Sequence of chain 1.B:
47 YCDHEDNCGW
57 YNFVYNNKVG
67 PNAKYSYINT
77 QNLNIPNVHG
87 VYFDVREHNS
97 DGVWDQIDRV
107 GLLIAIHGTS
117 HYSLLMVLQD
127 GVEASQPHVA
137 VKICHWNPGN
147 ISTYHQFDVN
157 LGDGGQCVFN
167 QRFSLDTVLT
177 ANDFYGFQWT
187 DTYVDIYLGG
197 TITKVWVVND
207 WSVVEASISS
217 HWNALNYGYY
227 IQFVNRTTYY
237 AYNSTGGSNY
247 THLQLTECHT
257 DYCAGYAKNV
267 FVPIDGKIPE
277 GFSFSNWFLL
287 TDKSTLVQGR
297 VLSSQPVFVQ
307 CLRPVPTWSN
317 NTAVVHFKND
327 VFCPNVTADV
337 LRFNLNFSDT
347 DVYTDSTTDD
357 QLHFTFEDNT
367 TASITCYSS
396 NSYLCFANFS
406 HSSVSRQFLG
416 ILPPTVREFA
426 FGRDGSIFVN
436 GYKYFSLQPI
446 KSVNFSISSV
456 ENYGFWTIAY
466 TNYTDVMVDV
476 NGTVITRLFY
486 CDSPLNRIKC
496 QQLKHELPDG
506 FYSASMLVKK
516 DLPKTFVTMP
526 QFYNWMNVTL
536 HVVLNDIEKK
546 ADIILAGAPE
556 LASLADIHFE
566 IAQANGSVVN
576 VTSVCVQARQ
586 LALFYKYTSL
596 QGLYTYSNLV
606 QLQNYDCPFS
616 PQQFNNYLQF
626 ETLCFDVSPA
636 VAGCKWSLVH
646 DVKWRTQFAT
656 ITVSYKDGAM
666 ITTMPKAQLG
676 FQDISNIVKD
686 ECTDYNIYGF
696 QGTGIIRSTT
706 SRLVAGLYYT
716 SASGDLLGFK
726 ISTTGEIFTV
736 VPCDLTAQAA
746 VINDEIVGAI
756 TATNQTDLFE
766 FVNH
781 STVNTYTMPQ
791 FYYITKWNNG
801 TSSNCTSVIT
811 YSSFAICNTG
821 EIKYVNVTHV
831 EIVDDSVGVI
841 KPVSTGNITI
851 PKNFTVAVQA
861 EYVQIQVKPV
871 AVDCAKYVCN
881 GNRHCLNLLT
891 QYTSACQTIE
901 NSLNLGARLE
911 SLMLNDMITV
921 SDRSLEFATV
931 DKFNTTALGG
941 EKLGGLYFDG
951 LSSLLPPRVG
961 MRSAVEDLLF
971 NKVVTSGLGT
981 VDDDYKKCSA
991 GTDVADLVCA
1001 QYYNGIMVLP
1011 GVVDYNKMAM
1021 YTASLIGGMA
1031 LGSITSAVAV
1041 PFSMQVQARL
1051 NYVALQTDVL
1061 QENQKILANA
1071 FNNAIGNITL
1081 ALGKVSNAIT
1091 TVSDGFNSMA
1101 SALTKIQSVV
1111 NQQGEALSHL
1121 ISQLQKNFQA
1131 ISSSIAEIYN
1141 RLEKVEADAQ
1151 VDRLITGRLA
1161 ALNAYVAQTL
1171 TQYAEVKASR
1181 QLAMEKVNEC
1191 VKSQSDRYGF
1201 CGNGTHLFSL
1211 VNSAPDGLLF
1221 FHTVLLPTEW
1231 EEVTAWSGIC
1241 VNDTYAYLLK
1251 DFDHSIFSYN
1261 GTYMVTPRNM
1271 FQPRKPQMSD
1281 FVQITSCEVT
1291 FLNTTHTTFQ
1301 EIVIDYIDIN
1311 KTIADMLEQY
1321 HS

Binding-site contacts:
Ligand atom O4 contacts residue SER281 of chain 1.B at 3.1 Å (h-bond).
Ligand atom O7 contacts residue PHE460 of chain 1.B at 4.3 Å.
Ligand atom C4 contacts residue TYR71 of chain 1.B at 3.8 Å (hydrophobic).
Ligand atom O7 contacts residue ASN282 of chain 1.B at 4.4 Å.
Ligand atom C1 contacts residue ASN282 of chain 1.B at 4.2 Å.
Ligand atom N2 contacts residue ASN282 of chain 1.B at 3.3 Å (h-bond).
Ligand atom O3 contacts residue TYR71 of chain 1.B at 3.2 Å.
Ligand atom C7 contacts residue ASN342 of chain 1.B at 3.5 Å.
Ligand atom C2 contacts residue SER281 of chain 1.B at 3.9 Å.
Ligand atom O3 contacts residue LYS70 of chain 1.B at 3.5 Å (salt-bridge).
Ligand atom C6 contacts residue LYS70 of chain 1.B at 4.3 Å.
Ligand atom O7 contacts residue ASN265 of chain 1.B at 3.2 Å (h-bond).
Ligand atom C1 contacts residue ASN342 of chain 1.B at 1.4 Å.
Ligand atom C5 contacts residue SER281 of chain 1.B at 4.4 Å.
Ligand atom O5 contacts residue SER281 of chain 1.B at 4.2 Å.
Ligand atom O4 contacts residue TYR71 of chain 1.B at 2.6 Å (h-bond).
Ligand atom C3 contacts residue ASN342 of chain 1.B at 3.8 Å.
Ligand atom C7 contacts residue GLU456 of chain 1.B at 4.3 Å.
Ligand atom C3 contacts residue TYR71 of chain 1.B at 4.0 Å (hydrophobic).
Ligand atom C3 contacts residue ASN282 of chain 1.B at 4.1 Å.
Ligand atom C7 contacts residue ASN265 of chain 1.B at 4.4 Å.
Ligand atom C8 contacts residue GLU456 of chain 1.B at 3.0 Å.
Ligand atom C8 contacts residue ASN342 of chain 1.B at 3.4 Å.
Ligand atom O7 contacts residue ASN342 of chain 1.B at 4.3 Å.
Ligand atom N2 contacts residue ASN342 of chain 1.B at 3.2 Å.
Ligand atom O6 contacts residue LYS70 of chain 1.B at 3.1 Å.
Ligand atom C7 contacts residue ASN282 of chain 1.B at 4.3 Å.
Ligand atom C6 contacts residue ARG422 of chain 1.B at 4.3 Å.
Ligand atom C1 contacts residue SER281 of chain 1.B at 4.0 Å.
Ligand atom C2 contacts residue ASN282 of chain 1.B at 4.1 Å.
Ligand atom C4 contacts residue SER281 of chain 1.B at 4.0 Å.
Ligand atom C2 contacts residue ASN342 of chain 1.B at 2.6 Å.
Ligand atom O2 contacts residue ALA69 of chain 1.B at 4.4 Å.
Ligand atom O3 contacts residue ALA69 of chain 1.B at 3.5 Å (h-bond).
Ligand atom O3 contacts residue SER281 of chain 1.B at 4.1 Å.
Ligand atom C3 contacts residue SER281 of chain 1.B at 3.7 Å.
Ligand atom C5 contacts residue ASN342 of chain 1.B at 3.5 Å.
Ligand atom O5 contacts residue ASN342 of chain 1.B at 2.2 Å (h-bond).
Ligand atom N2 contacts residue SER281 of chain 1.B at 4.2 Å.
Ligand atom C4 contacts residue ASN342 of chain 1.B at 4.2 Å.

The protein below binds the small molecule below.
Small molecule (SMILES): CC(=O)N[C@H]1[C@H](O[C@H]2[C@H](O)[C@@H](NC(C)=O)CO[C@@H]2CO)O[C@H](CO)[C@@H](O[C@@H]2O[C@H](CO[C@H]3O[C@H](CO[C@H]4O[C@H](CO)[C@@H](O)[C@H](O)[C@@H]4O)[C@@H](O)[C@H](O)[C@@H]3O)[C@@H](O)[C@H](O[C@H]3O[C@H](CO)[C@@H](O)[C@H](O)[C@@H]3O[C@H]3O[C@H](CO)[C@@H](O)[C@H](O)[C@@H]3O)[C@@H]2O)[C@@H]1O